This small molecule binds to this protein.
Small molecule (SMILES): O=C(Cn1nnc2ccccc21)N(Cc1ccsc1)c1ccc(-c2c[nH]cn2)cc1

Sequence of chain 1.A:
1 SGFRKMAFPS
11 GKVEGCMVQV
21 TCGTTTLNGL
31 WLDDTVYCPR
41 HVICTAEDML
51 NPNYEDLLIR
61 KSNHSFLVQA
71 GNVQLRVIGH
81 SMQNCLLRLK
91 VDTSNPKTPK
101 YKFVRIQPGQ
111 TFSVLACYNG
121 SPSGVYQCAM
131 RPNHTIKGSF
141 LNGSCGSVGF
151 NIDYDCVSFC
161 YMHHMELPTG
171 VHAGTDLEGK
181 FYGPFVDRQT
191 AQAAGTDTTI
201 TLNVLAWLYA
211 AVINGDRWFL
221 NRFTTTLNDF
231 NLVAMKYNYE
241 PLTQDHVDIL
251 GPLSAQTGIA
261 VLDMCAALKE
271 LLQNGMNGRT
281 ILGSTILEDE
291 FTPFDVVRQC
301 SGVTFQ

Sequence of chain 2.A:
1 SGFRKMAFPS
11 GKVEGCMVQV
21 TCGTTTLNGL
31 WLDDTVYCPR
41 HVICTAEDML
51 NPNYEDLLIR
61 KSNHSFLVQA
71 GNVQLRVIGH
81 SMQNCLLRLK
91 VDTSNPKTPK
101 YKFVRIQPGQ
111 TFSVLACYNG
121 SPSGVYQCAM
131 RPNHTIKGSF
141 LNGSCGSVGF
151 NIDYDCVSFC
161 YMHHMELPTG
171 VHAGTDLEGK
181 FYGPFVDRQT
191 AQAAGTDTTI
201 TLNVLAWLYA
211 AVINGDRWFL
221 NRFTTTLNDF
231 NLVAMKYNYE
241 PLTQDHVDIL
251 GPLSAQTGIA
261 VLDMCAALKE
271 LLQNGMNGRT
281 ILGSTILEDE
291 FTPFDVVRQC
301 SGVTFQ

Binding-site contacts:
Ligand atom N12 contacts residue CYS145 of chain 1.A at 3.4 Å (h-bond).
Ligand atom C09 contacts residue GLU166 of chain 1.A at 3.4 Å.
Ligand atom C16 contacts residue MET165 of chain 1.A at 3.6 Å (hydrophobic).
Ligand atom C08 contacts residue PHE140 of chain 1.A at 3.7 Å (hydrophobic).
Ligand atom C09 contacts residue PHE140 of chain 1.A at 3.4 Å (hydrophobic).
Ligand atom C21 contacts residue GOL1 of chain 1.D at 3.6 Å.
Ligand atom N26 contacts residue THR25 of chain 1.A at 3.7 Å.
Ligand atom S17 contacts residue ARG188 of chain 1.A at 3.5 Å (salt-bridge).
Ligand atom O01 contacts residue GLU166 of chain 1.A at 2.9 Å (salt-bridge).
Ligand atom C03 contacts residue CYS145 of chain 1.A at 3.7 Å (hydrophobic).
Ligand atom S17 contacts residue MET49 of chain 1.A at 3.7 Å.
Ligand atom C08 contacts residue GLU166 of chain 1.A at 3.7 Å.
Ligand atom N12 contacts residue GLU166 of chain 1.A at 3.4 Å (salt-bridge).
Ligand atom C25 contacts residue CYS44 of chain 1.A at 3.7 Å (hydrophobic).
Ligand atom C29 contacts residue HIS41 of chain 1.A at 3.6 Å.
Ligand atom O01 contacts residue GOL1 of chain 1.D at 3.1 Å (h-bond).
Ligand atom O01 contacts residue MET165 of chain 1.A at 3.5 Å.
Ligand atom C08 contacts residue LEU141 of chain 1.A at 3.6 Å (hydrophobic).
Ligand atom C09 contacts residue LEU141 of chain 1.A at 3.7 Å (hydrophobic).
Ligand atom C06 contacts residue GOL1 of chain 1.D at 3.5 Å.
Ligand atom C27 contacts residue CYS44 of chain 1.A at 3.7 Å (hydrophobic).
Ligand atom C10 contacts residue GLU166 of chain 1.A at 3.6 Å.
Ligand atom C19 contacts residue GLN189 of chain 1.A at 3.6 Å.
Ligand atom N13 contacts residue GOL1 of chain 1.D at 3.6 Å (h-bond).
Ligand atom N12 contacts residue HIS163 of chain 1.A at 3.3 Å (h-bond).
Ligand atom N26 contacts residue THR45 of chain 1.A at 3.5 Å.
Ligand atom C18 contacts residue MET49 of chain 1.A at 3.6 Å (hydrophobic).
Ligand atom N26 contacts residue CYS44 of chain 1.A at 2.8 Å (h-bond).
Ligand atom N11 contacts residue HIS163 of chain 1.A at 2.9 Å (h-bond).
Ligand atom C25 contacts residue MET49 of chain 1.A at 3.7 Å (hydrophobic).
Ligand atom C18 contacts residue GLN189 of chain 1.A at 3.4 Å.
Ligand atom C08 contacts residue ASN142 of chain 1.A at 3.6 Å.
Ligand atom N11 contacts residue GLU166 of chain 1.A at 3.6 Å (salt-bridge).
Ligand atom C18 contacts residue ARG188 of chain 1.A at 3.3 Å.
Ligand atom C06 contacts residue ASN142 of chain 1.A at 3.7 Å.
Ligand atom N12 contacts residue MET165 of chain 1.A at 3.5 Å.
Ligand atom C14 contacts residue GOL1 of chain 1.D at 3.5 Å.
Ligand atom C07 contacts residue GOL1 of chain 1.D at 3.7 Å.
Ligand atom C27 contacts residue ALA46 of chain 1.A at 3.5 Å (hydrophobic).
Ligand atom N26 contacts residue ALA46 of chain 1.A at 3.7 Å.